Sequence of chain 1.A:
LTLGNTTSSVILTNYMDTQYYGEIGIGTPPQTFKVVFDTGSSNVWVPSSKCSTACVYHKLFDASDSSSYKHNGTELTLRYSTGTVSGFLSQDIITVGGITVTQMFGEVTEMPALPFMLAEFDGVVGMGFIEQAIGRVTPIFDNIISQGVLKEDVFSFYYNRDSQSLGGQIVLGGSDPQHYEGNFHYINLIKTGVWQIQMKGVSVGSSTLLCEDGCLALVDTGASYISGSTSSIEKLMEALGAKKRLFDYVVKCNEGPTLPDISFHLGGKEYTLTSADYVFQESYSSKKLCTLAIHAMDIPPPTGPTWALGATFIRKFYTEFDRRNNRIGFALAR

Binding-site contacts:
Ligand atom N19 contacts residue SER230 of chain 1.A at 3.9 Å.
Ligand atom C11 contacts residue GLN19 of chain 1.A at 4.0 Å.
Ligand atom C8 contacts residue VAL127 of chain 1.A at 4.0 Å (hydrophobic).
Ligand atom C4 contacts residue SO41 of chain 1.F at 3.8 Å.
Ligand atom S7 contacts residue PHE119 of chain 1.A at 3.8 Å.
Ligand atom C9 contacts residue VAL36 of chain 1.A at 3.8 Å (hydrophobic).
Ligand atom C18 contacts residue 0LU1 of chain 1.E at 3.8 Å.
Ligand atom C14 contacts residue PHE119 of chain 1.A at 3.9 Å (hydrophobic).
Ligand atom C18 contacts residue PRO118 of chain 1.A at 3.3 Å (hydrophobic).
Ligand atom C21 contacts residue HIS301 of chain 1.A at 4.0 Å.
Ligand atom C11 contacts residue PHE124 of chain 1.A at 3.8 Å (hydrophobic).
Ligand atom C12 contacts residue SER230 of chain 1.A at 3.5 Å.
Ligand atom C15 contacts residue 0LU1 of chain 1.E at 3.5 Å.
Ligand atom C1 contacts residue PHE124 of chain 1.A at 3.8 Å (hydrophobic).
Ligand atom C16 contacts residue 0LU1 of chain 1.E at 3.9 Å.
Ligand atom C4 contacts residue GLY228 of chain 1.A at 3.2 Å.
Ligand atom C23 contacts residue HIS301 of chain 1.A at 3.6 Å.
Ligand atom S7 contacts residue THR85 of chain 1.A at 3.5 Å (h-bond).
Ligand atom C15 contacts residue GLN19 of chain 1.A at 3.8 Å.
Ligand atom C20 contacts residue 0LU1 of chain 1.E at 4.0 Å.
Ligand atom C13 contacts residue ASP38 of chain 1.A at 4.0 Å.
Ligand atom C16 contacts residue THR85 of chain 1.A at 3.9 Å.
Ligand atom O17 contacts residue SER230 of chain 1.A at 3.0 Å (h-bond).
Ligand atom C15 contacts residue LEU121 of chain 1.A at 4.0 Å (hydrophobic).
Ligand atom C11 contacts residue 0LU1 of chain 1.E at 4.0 Å.
Ligand atom C6 contacts residue THR85 of chain 1.A at 3.4 Å.
Ligand atom C5 contacts residue PHE124 of chain 1.A at 3.7 Å (hydrophobic).
Ligand atom O17 contacts residue GLY228 of chain 1.A at 3.8 Å.
Ligand atom C23 contacts residue TYR231 of chain 1.A at 3.6 Å (hydrophobic).
Ligand atom C22 contacts residue TYR231 of chain 1.A at 3.6 Å (hydrophobic).
Ligand atom C15 contacts residue ALA122 of chain 1.A at 3.8 Å (hydrophobic).
Ligand atom C10 contacts residue THR85 of chain 1.A at 4.0 Å.
Ligand atom C8 contacts residue TYR83 of chain 1.A at 3.8 Å (hydrophobic).
Ligand atom C14 contacts residue PRO118 of chain 1.A at 3.7 Å (hydrophobic).
Ligand atom C3 contacts residue PHE124 of chain 1.A at 4.0 Å (hydrophobic).
Ligand atom C13 contacts residue TYR83 of chain 1.A at 3.9 Å (hydrophobic).
Ligand atom C18 contacts residue ALA122 of chain 1.A at 3.7 Å (hydrophobic).
Ligand atom C13 contacts residue VAL127 of chain 1.A at 3.5 Å (hydrophobic).
Ligand atom C9 contacts residue GLY228 of chain 1.A at 3.8 Å.
Ligand atom C10 contacts residue PHE124 of chain 1.A at 3.8 Å (hydrophobic).

A small-molecule ligand and the protein it binds are described below.
Small molecule (SMILES): O[C@@H](CC1c2ccccc2Sc2ccccc21)CN1CCCC1